Binding-site contacts:
Ligand atom C5S contacts residue TRP24 of chain 1.D at 3.7 Å (hydrophobic).
Ligand atom CB2 contacts residue CYS55 of chain 1.D at 3.5 Å (hydrophobic).
Ligand atom O27 contacts residue SER398 of chain 1.C at 3.1 Å (h-bond).
Ligand atom C2S contacts residue LEU20 of chain 1.D at 3.7 Å (hydrophobic).
Ligand atom CA3 contacts residue ILE342 of chain 1.D at 3.6 Å (hydrophobic).
Ligand atom SG2 contacts residue HIS464 of chain 1.C at 3.6 Å (h-bond).
Ligand atom O3 contacts residue TYR113 of chain 1.D at 2.6 Å (h-bond).
Ligand atom CA7 contacts residue SER398 of chain 1.C at 3.5 Å.
Ligand atom O17 contacts residue MET396 of chain 1.C at 3.1 Å (h-bond).
Ligand atom CG7 contacts residue SER398 of chain 1.C at 3.6 Å.
Ligand atom C7 contacts residue MET396 of chain 1.C at 3.5 Å (hydrophobic).
Ligand atom C7 contacts residue SER398 of chain 1.C at 3.7 Å.
Ligand atom OD7 contacts residue GLU470 of chain 1.C at 3.4 Å (salt-bridge).
Ligand atom N1S contacts residue GLU21 of chain 1.D at 2.9 Å (salt-bridge).
Ligand atom C1 contacts residue GLU470 of chain 1.C at 3.2 Å.
Ligand atom C1 contacts residue SER473 of chain 1.C at 3.6 Å.
Ligand atom O27 contacts residue SER397 of chain 1.C at 3.5 Å.
Ligand atom O2 contacts residue ILE342 of chain 1.D at 3.7 Å.
Ligand atom CB2 contacts residue TYR113 of chain 1.D at 3.2 Å (hydrophobic).
Ligand atom C3 contacts residue GLU21 of chain 1.D at 3.6 Å.
Ligand atom CD1 contacts residue HIS464 of chain 1.C at 3.6 Å.
Ligand atom O27 contacts residue MET396 of chain 1.C at 3.4 Å (h-bond).
Ligand atom O11 contacts residue GLU470 of chain 1.C at 3.0 Å (salt-bridge).
Ligand atom N6 contacts residue PHE399 of chain 1.C at 3.6 Å.
Ligand atom N3 contacts residue TYR113 of chain 1.D at 3.7 Å.
Ligand atom C2 contacts residue TYR113 of chain 1.D at 3.6 Å (hydrophobic).
Ligand atom SG2 contacts residue CYS55 of chain 1.D at 2.5 Å (h-bond).
Ligand atom C2 contacts residue ILE342 of chain 1.D at 3.5 Å (hydrophobic).
Ligand atom O21 contacts residue GLU470 of chain 1.C at 2.9 Å (salt-bridge).
Ligand atom O2 contacts residue SER17 of chain 1.D at 3.0 Å (h-bond).
Ligand atom C4S contacts residue GLU21 of chain 1.D at 3.2 Å.
Ligand atom CA3 contacts residue GLU21 of chain 1.D at 3.4 Å.
Ligand atom N3 contacts residue ILE342 of chain 1.D at 3.5 Å.
Ligand atom SG6 contacts residue PHE399 of chain 1.C at 3.6 Å.
Ligand atom SG2 contacts residue VAL61 of chain 1.D at 3.6 Å.
Ligand atom CB6 contacts residue PHE399 of chain 1.C at 3.4 Å (hydrophobic).
Ligand atom CG7 contacts residue SER397 of chain 1.C at 3.1 Å.
Ligand atom OD1 contacts residue HIS464 of chain 1.C at 3.2 Å.
Ligand atom CD7 contacts residue SER397 of chain 1.C at 3.6 Å.
Ligand atom O21 contacts residue SER473 of chain 1.C at 2.8 Å (h-bond).

Sequence of chain 1.C:
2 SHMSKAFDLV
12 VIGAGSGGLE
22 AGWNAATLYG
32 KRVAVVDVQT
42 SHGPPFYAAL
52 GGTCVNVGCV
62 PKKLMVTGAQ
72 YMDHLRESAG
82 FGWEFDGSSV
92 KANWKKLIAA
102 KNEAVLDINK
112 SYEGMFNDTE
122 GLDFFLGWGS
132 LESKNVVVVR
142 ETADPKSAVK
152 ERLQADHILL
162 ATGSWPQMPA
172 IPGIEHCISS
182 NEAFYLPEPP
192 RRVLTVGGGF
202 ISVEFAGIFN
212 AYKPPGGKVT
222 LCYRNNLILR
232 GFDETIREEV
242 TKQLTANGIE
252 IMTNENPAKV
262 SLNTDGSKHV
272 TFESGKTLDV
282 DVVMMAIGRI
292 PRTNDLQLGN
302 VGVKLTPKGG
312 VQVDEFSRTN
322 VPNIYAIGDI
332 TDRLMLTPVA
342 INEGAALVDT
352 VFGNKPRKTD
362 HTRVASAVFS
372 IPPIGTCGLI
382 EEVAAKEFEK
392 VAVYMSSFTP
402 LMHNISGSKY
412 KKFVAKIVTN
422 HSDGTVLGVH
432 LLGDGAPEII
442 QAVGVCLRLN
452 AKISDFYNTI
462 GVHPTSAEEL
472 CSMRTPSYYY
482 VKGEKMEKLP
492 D

Sequence of chain 1.D:
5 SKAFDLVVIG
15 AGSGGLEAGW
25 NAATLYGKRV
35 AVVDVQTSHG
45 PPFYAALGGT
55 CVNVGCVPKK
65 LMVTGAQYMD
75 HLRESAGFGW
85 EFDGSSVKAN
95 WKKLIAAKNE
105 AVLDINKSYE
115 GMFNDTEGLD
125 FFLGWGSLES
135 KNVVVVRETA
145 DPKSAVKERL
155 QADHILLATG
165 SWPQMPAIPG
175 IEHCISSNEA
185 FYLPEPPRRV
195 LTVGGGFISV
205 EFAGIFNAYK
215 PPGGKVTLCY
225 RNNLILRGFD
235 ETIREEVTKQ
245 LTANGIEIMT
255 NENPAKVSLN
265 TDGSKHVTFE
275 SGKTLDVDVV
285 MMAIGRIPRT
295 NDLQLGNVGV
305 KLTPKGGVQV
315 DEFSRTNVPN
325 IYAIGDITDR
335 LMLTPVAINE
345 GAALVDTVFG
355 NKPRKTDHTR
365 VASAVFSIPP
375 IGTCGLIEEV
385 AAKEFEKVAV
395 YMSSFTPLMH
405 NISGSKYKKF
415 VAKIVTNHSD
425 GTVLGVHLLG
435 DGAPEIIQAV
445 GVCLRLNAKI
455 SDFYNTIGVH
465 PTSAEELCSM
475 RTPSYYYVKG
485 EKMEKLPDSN

The small molecule below binds the protein below.
Small molecule (SMILES): N[C@@H](CCC(=O)N[C@@H](CS)C(=O)NCC(=O)NCCCCNCCCNC(=O)CNC(=O)[C@H](CS)NC(=O)CC[C@H](N)C(=O)O)C(=O)O